Binding-site contacts:
Ligand atom F18 contacts residue ALA130 of chain 1.A at 3.8 Å.
Ligand atom C6 contacts residue ASN194 of chain 1.A at 3.9 Å.
Ligand atom C13 contacts residue ASP131 of chain 1.A at 3.6 Å.
Ligand atom C3 contacts residue HIS184 of chain 1.A at 3.3 Å.
Ligand atom C1 contacts residue PHE181 of chain 1.A at 3.4 Å (hydrophobic).
Ligand atom O8 contacts residue PHE181 of chain 1.A at 3.7 Å.
Ligand atom C13 contacts residue TYR173 of chain 1.A at 3.8 Å (hydrophobic).
Ligand atom C2 contacts residue PHE181 of chain 1.A at 3.5 Å (hydrophobic).
Ligand atom C7 contacts residue TYR128 of chain 1.A at 3.2 Å (hydrophobic).
Ligand atom C5 contacts residue NI1 of chain 1.E at 3.0 Å.
Ligand atom C5 contacts residue PHE181 of chain 1.A at 3.8 Å (hydrophobic).
Ligand atom O9 contacts residue LYS202 of chain 1.A at 2.8 Å (salt-bridge).
Ligand atom C14 contacts residue ASP131 of chain 1.A at 3.6 Å.
Ligand atom N10 contacts residue TYR173 of chain 1.A at 3.6 Å.
Ligand atom N4 contacts residue HIS184 of chain 1.A at 3.0 Å (h-bond).
Ligand atom O9 contacts residue PHE181 of chain 1.A at 3.3 Å.
Ligand atom N4 contacts residue HIS272 of chain 1.A at 3.4 Å (h-bond).
Ligand atom C15 contacts residue ALA130 of chain 1.A at 3.7 Å (hydrophobic).
Ligand atom N10 contacts residue PHE181 of chain 1.A at 3.5 Å.
Ligand atom C16 contacts residue GLN69 of chain 1.A at 3.6 Å.
Ligand atom F18 contacts residue ASN82 of chain 1.A at 3.9 Å.
Ligand atom C11 contacts residue PHE181 of chain 1.A at 3.9 Å (hydrophobic).
Ligand atom N4 contacts residue NI1 of chain 1.E at 2.1 Å (h-bond).
Ligand atom C3 contacts residue NI1 of chain 1.E at 3.0 Å.
Ligand atom O8 contacts residue TYR173 of chain 1.A at 3.5 Å.
Ligand atom C5 contacts residue TRP204 of chain 1.A at 3.7 Å (hydrophobic).
Ligand atom C17 contacts residue PHE181 of chain 1.A at 3.9 Å (hydrophobic).
Ligand atom C14 contacts residue ALA130 of chain 1.A at 3.6 Å (hydrophobic).
Ligand atom C11 contacts residue TYR173 of chain 1.A at 4.0 Å (hydrophobic).
Ligand atom C7 contacts residue PHE181 of chain 1.A at 3.3 Å (hydrophobic).
Ligand atom O9 contacts residue TYR128 of chain 1.A at 3.1 Å (h-bond).
Ligand atom C6 contacts residue TRP204 of chain 1.A at 3.9 Å (hydrophobic).
Ligand atom O8 contacts residue TYR128 of chain 1.A at 2.4 Å (h-bond).
Ligand atom C16 contacts residue TYR128 of chain 1.A at 3.7 Å (hydrophobic).
Ligand atom C5 contacts residue HIS272 of chain 1.A at 3.7 Å.
Ligand atom C6 contacts residue PHE181 of chain 1.A at 3.6 Å (hydrophobic).
Ligand atom C17 contacts residue SER180 of chain 1.A at 3.8 Å.
Ligand atom C16 contacts residue SER180 of chain 1.A at 3.7 Å.
Ligand atom C7 contacts residue LYS202 of chain 1.A at 3.9 Å.
Ligand atom F18 contacts residue ILE67 of chain 1.A at 3.3 Å.

Sequence of chain 1.A:
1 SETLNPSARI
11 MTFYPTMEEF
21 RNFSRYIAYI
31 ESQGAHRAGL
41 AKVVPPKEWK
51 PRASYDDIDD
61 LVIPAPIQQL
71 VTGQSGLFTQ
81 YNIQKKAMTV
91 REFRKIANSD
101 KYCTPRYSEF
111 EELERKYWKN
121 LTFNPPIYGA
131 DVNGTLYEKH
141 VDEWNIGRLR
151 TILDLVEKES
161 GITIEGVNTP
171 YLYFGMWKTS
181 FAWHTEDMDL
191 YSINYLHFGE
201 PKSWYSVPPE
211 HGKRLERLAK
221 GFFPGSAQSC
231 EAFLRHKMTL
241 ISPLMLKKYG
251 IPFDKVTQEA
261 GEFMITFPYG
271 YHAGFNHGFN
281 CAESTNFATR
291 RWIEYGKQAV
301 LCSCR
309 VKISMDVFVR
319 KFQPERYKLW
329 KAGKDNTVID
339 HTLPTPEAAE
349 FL

A small-molecule ligand and the protein it binds are described below.
Small molecule (SMILES): O=C(O)c1ccncc1NCc1ccc(F)cc1